Sequence of chain 1.B:
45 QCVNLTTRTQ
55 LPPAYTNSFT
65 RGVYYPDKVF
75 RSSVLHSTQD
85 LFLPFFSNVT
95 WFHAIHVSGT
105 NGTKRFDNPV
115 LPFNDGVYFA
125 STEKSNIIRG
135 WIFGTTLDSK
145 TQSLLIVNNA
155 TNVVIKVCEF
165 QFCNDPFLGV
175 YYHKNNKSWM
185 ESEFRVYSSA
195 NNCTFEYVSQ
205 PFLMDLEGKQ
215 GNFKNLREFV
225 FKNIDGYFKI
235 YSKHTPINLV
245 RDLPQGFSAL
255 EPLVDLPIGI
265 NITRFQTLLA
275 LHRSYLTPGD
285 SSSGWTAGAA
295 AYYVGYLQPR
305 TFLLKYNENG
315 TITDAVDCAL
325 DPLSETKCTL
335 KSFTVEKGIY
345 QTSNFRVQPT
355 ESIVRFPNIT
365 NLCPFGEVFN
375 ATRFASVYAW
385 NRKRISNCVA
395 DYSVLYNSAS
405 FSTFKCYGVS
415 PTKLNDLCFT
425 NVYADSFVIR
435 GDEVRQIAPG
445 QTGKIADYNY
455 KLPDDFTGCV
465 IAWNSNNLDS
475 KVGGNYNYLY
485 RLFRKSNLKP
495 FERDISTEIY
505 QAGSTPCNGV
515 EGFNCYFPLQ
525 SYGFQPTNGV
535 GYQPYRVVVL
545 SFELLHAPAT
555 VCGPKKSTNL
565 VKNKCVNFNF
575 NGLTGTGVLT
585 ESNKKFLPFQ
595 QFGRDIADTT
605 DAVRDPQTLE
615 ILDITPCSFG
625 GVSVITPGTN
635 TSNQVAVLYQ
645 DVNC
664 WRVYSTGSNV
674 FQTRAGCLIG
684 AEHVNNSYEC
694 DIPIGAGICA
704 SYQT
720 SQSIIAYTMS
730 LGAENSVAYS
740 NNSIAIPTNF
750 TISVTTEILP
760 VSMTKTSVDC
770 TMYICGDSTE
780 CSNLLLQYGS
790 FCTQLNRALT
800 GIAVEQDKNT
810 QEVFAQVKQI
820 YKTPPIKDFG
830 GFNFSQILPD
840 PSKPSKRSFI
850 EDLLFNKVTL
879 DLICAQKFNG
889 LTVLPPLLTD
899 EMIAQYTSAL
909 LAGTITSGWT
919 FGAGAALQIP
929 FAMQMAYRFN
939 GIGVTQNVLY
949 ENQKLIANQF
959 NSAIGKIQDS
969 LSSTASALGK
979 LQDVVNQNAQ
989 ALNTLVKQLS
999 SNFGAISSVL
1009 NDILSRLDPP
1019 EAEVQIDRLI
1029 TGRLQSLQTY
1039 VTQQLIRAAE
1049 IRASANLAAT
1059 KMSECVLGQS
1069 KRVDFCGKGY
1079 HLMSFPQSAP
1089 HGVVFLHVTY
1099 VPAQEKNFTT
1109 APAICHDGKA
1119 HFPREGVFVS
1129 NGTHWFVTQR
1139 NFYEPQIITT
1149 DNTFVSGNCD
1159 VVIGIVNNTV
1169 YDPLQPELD

Binding-site contacts:
Ligand atom C8 contacts residue ASN1165 of chain 1.B at 3.4 Å.
Ligand atom C6 contacts residue ASN1165 of chain 1.B at 4.5 Å.
Ligand atom O5 contacts residue ASN1165 of chain 1.B at 2.3 Å (h-bond).
Ligand atom C2 contacts residue ASN1165 of chain 1.B at 2.4 Å.
Ligand atom C3 contacts residue ASN1165 of chain 1.B at 3.8 Å.
Ligand atom C1 contacts residue ASN1165 of chain 1.B at 1.4 Å.
Ligand atom O7 contacts residue ASN1165 of chain 1.B at 4.3 Å.
Ligand atom C4 contacts residue ASN1165 of chain 1.B at 4.2 Å.
Ligand atom C7 contacts residue ASN1165 of chain 1.B at 3.4 Å.
Ligand atom N2 contacts residue ASN1165 of chain 1.B at 2.9 Å (h-bond).
Ligand atom C5 contacts residue ASN1165 of chain 1.B at 3.6 Å.

This protein binds this small molecule.
Small molecule (SMILES): CC(=O)N[C@H]1[C@H](O[C@H]2[C@H](O)[C@@H](NC(C)=O)CO[C@@H]2CO)O[C@H](CO)[C@@H](O)[C@@H]1O